The protein below binds the small molecule below.
Small molecule (SMILES): CC(=O)N[C@H]1[C@H](O)[C@H](O)[C@@H](O[C@@H]2[C@H](O)[C@H](O[C@@H]3[C@H](O)[C@@H](O[C@@H]4[C@H](O)[C@@H](O[C@@H]5[C@H](O)[C@H](O[C@@H]6[C@H](O)[C@@H](O)O[C@H](C)[C@H]6NC(C)=O)O[C@H](CO)[C@H]5O)O[C@H](C)[C@H]4NC(C)=O)O[C@H](C)[C@H]3NC(C)=O)O[C@H](CO)[C@H]2O)O[C@@H]1C

Binding-site contacts:
Ligand atom C3 contacts residue PHE162 of chain 1.A at 3.8 Å (hydrophobic).
Ligand atom N4 contacts residue GLU102 of chain 1.A at 3.7 Å.
Ligand atom C3 contacts residue GLU102 of chain 1.A at 3.4 Å.
Ligand atom O7 contacts residue LYS98 of chain 1.A at 3.7 Å.
Ligand atom O7 contacts residue ARG165 of chain 1.A at 2.5 Å (salt-bridge).
Ligand atom C8 contacts residue SER207 of chain 1.A at 3.8 Å.
Ligand atom C8 contacts residue ASN103 of chain 1.A at 3.3 Å.
Ligand atom C7 contacts residue LYS98 of chain 1.A at 3.5 Å.
Ligand atom O7 contacts residue PHE162 of chain 1.A at 3.6 Å.
Ligand atom C2 contacts residue GLU102 of chain 1.A at 3.6 Å.
Ligand atom C8 contacts residue ALA100 of chain 1.A at 3.6 Å (hydrophobic).
Ligand atom O2 contacts residue GLU102 of chain 1.A at 3.3 Å (salt-bridge).
Ligand atom C8 contacts residue ASN168 of chain 1.A at 3.5 Å.
Ligand atom O3 contacts residue VAL154 of chain 1.A at 3.2 Å.
Ligand atom C2 contacts residue TYR171 of chain 1.A at 3.9 Å (hydrophobic).
Ligand atom C6 contacts residue ARG165 of chain 1.A at 3.5 Å.
Ligand atom O7 contacts residue VAL154 of chain 1.A at 3.5 Å.
Ligand atom O7 contacts residue TYR140 of chain 1.A at 2.5 Å (h-bond).
Ligand atom O2 contacts residue TYR171 of chain 1.A at 3.3 Å (h-bond).
Ligand atom C8 contacts residue LYS98 of chain 1.A at 3.3 Å.
Ligand atom O3 contacts residue GLU102 of chain 1.A at 3.8 Å.
Ligand atom C1 contacts residue GLU102 of chain 1.A at 3.4 Å.
Ligand atom C8 contacts residue ARG165 of chain 1.A at 3.7 Å.
Ligand atom O5 contacts residue PHE162 of chain 1.A at 3.6 Å.
Ligand atom C2 contacts residue TYR171 of chain 1.A at 3.9 Å (hydrophobic).
Ligand atom C8 contacts residue TYR140 of chain 1.A at 3.9 Å (hydrophobic).
Ligand atom N4 contacts residue ARG165 of chain 1.A at 3.9 Å.
Ligand atom C6 contacts residue LEU163 of chain 1.A at 3.8 Å (hydrophobic).
Ligand atom C8 contacts residue THR199 of chain 1.A at 3.7 Å.
Ligand atom C7 contacts residue ARG165 of chain 1.A at 3.3 Å.
Ligand atom C6 contacts residue TYR171 of chain 1.A at 3.6 Å (hydrophobic).
Ligand atom O7 contacts residue ALA159 of chain 1.A at 3.7 Å.
Ligand atom C4 contacts residue ASN103 of chain 1.A at 3.9 Å.
Ligand atom C7 contacts residue TYR140 of chain 1.A at 3.5 Å (hydrophobic).
Ligand atom O3 contacts residue ASN103 of chain 1.A at 3.6 Å.
Ligand atom O2 contacts residue ASN202 of chain 1.A at 3.9 Å.
Ligand atom C6 contacts residue ALA203 of chain 1.A at 3.8 Å (hydrophobic).
Ligand atom C1 contacts residue PHE162 of chain 1.A at 3.7 Å (hydrophobic).
Ligand atom O2 contacts residue ASN103 of chain 1.A at 3.7 Å.
Ligand atom O2 contacts residue ASN103 of chain 1.A at 3.0 Å (h-bond).

Sequence of chain 1.A:
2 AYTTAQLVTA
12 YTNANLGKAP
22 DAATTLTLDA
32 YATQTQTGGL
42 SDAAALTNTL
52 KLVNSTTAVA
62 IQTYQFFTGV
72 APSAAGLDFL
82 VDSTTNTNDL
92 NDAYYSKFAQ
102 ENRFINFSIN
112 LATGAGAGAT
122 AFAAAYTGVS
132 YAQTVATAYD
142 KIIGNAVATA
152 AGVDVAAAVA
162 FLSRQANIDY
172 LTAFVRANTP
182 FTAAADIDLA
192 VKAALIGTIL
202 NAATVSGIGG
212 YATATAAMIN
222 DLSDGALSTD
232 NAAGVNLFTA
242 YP